Sequence of chain 1.C:
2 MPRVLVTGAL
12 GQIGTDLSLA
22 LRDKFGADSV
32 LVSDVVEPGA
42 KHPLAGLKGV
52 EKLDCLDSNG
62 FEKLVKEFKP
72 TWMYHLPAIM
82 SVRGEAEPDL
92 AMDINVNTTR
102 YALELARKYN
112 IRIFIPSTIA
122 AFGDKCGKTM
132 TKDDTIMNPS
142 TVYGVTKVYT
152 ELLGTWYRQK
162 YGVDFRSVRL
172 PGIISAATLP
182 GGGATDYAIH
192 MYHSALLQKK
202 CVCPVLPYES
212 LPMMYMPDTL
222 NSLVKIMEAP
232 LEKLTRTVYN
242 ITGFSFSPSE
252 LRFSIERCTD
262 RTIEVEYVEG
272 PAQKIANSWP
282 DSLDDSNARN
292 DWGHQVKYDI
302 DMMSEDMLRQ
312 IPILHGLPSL

Binding-site contacts:
Ligand atom O contacts residue MET81 of chain 1.C at 3.5 Å.
Ligand atom CB contacts residue GLY173 of chain 1.C at 4.0 Å.
Ligand atom C contacts residue SER82 of chain 1.C at 3.8 Å.
Ligand atom CA contacts residue MET81 of chain 1.C at 4.1 Å (hydrophobic).
Ligand atom CB contacts residue TRP280 of chain 1.C at 4.0 Å (hydrophobic).
Ligand atom CB contacts residue PRO172 of chain 1.C at 4.1 Å (hydrophobic).
Ligand atom CA contacts residue THR186 of chain 1.C at 3.7 Å.
Ligand atom O contacts residue TYR144 of chain 1.C at 2.6 Å (h-bond).
Ligand atom O3 contacts residue TRP280 of chain 1.C at 3.9 Å.
Ligand atom CA contacts residue SER82 of chain 1.C at 4.2 Å.
Ligand atom CA contacts residue NAD1 of chain 1.Q at 4.0 Å.
Ligand atom O contacts residue NAD1 of chain 1.Q at 3.2 Å.
Ligand atom CA contacts residue THR119 of chain 1.C at 4.5 Å.
Ligand atom CB contacts residue THR119 of chain 1.C at 4.0 Å.
Ligand atom O3 contacts residue ALA185 of chain 1.C at 3.3 Å (h-bond).
Ligand atom O3 contacts residue SER82 of chain 1.C at 3.9 Å.
Ligand atom C contacts residue MET81 of chain 1.C at 3.5 Å (hydrophobic).
Ligand atom C contacts residue TYR144 of chain 1.C at 3.5 Å (hydrophobic).
Ligand atom O3 contacts residue MET81 of chain 1.C at 4.2 Å.
Ligand atom O3 contacts residue THR186 of chain 1.C at 2.9 Å (h-bond).
Ligand atom CA contacts residue GLY184 of chain 1.C at 4.3 Å.
Ligand atom OXT contacts residue SER82 of chain 1.C at 2.7 Å (h-bond).
Ligand atom CA contacts residue TRP280 of chain 1.C at 3.8 Å (hydrophobic).
Ligand atom OXT contacts residue TRP280 of chain 1.C at 4.2 Å.
Ligand atom CA contacts residue ALA185 of chain 1.C at 4.3 Å (hydrophobic).
Ligand atom C contacts residue NAD1 of chain 1.Q at 4.1 Å.
Ligand atom O3 contacts residue GLY184 of chain 1.C at 3.5 Å.
Ligand atom OXT contacts residue ALA185 of chain 1.C at 4.1 Å.
Ligand atom C contacts residue TRP280 of chain 1.C at 4.3 Å (hydrophobic).
Ligand atom OXT contacts residue MET81 of chain 1.C at 3.6 Å.
Ligand atom O contacts residue THR119 of chain 1.C at 3.1 Å (h-bond).
Ligand atom CB contacts residue ILE120 of chain 1.C at 4.0 Å (hydrophobic).
Ligand atom OXT contacts residue TYR144 of chain 1.C at 3.2 Å.
Ligand atom CB contacts residue NAD1 of chain 1.Q at 3.6 Å.
Ligand atom C contacts residue GLY184 of chain 1.C at 4.3 Å.
Ligand atom OXT contacts residue GLY184 of chain 1.C at 3.5 Å.
Ligand atom CB contacts residue THR186 of chain 1.C at 3.9 Å.
Ligand atom C contacts residue THR119 of chain 1.C at 3.9 Å.

This protein binds this small molecule.
Small molecule (SMILES): CC(=O)C(=O)O